Binding-site contacts:
Ligand atom O contacts residue ALA43 of chain 1.A at 3.5 Å.
Ligand atom C11 contacts residue LEU144 of chain 1.A at 3.9 Å (hydrophobic).
Ligand atom C8 contacts residue GLN92 of chain 1.A at 3.7 Å.
Ligand atom C3 contacts residue LEU22 of chain 1.A at 3.4 Å (hydrophobic).
Ligand atom C15 contacts residue VAL94 of chain 1.A at 3.3 Å (hydrophobic).
Ligand atom C7 contacts residue ALA43 of chain 1.A at 3.8 Å (hydrophobic).
Ligand atom C10 contacts residue LEU22 of chain 1.A at 3.8 Å (hydrophobic).
Ligand atom C10 contacts residue VAL94 of chain 1.A at 3.7 Å (hydrophobic).
Ligand atom N3 contacts residue VAL75 of chain 1.A at 3.6 Å.
Ligand atom C9 contacts residue LEU22 of chain 1.A at 3.8 Å (hydrophobic).
Ligand atom C1 contacts residue ASN142 of chain 1.A at 3.8 Å.
Ligand atom C4 contacts residue ASP158 of chain 1.A at 3.4 Å.
Ligand atom C contacts residue ASN142 of chain 1.A at 3.2 Å.
Ligand atom N4 contacts residue LEU22 of chain 1.A at 3.6 Å.
Ligand atom N3 contacts residue ALA43 of chain 1.A at 3.8 Å.
Ligand atom N4 contacts residue VAL94 of chain 1.A at 3.8 Å.
Ligand atom F1 contacts residue SER95 of chain 1.A at 3.1 Å.
Ligand atom C8 contacts residue VAL94 of chain 1.A at 3.8 Å (hydrophobic).
Ligand atom N3 contacts residue SER157 of chain 1.A at 3.0 Å (h-bond).
Ligand atom N4 contacts residue LEU144 of chain 1.A at 3.4 Å.
Ligand atom C2 contacts residue GLU141 of chain 1.A at 3.6 Å.
Ligand atom O contacts residue LEU93 of chain 1.A at 3.4 Å.
Ligand atom N3 contacts residue GLN92 of chain 1.A at 3.0 Å (h-bond).
Ligand atom N contacts residue ASN142 of chain 1.A at 2.8 Å (h-bond).
Ligand atom N2 contacts residue SER157 of chain 1.A at 3.8 Å.
Ligand atom O contacts residue VAL94 of chain 1.A at 2.8 Å (h-bond).
Ligand atom C contacts residue ASP158 of chain 1.A at 3.5 Å.
Ligand atom C8 contacts residue ALA43 of chain 1.A at 3.5 Å (hydrophobic).
Ligand atom C6 contacts residue VAL30 of chain 1.A at 3.6 Å (hydrophobic).
Ligand atom O contacts residue GLN92 of chain 1.A at 3.5 Å (h-bond).
Ligand atom C8 contacts residue SER157 of chain 1.A at 3.8 Å.
Ligand atom C10 contacts residue LEU144 of chain 1.A at 3.7 Å (hydrophobic).
Ligand atom C6 contacts residue SER157 of chain 1.A at 3.1 Å.
Ligand atom N2 contacts residue VAL30 of chain 1.A at 3.4 Å.
Ligand atom N contacts residue ASP158 of chain 1.A at 2.8 Å (salt-bridge).
Ligand atom C1 contacts residue GLU141 of chain 1.A at 3.8 Å.
Ligand atom C9 contacts residue LEU144 of chain 1.A at 3.4 Å (hydrophobic).
Ligand atom F1 contacts residue VAL94 of chain 1.A at 3.9 Å.
Ligand atom N5 contacts residue LEU144 of chain 1.A at 3.7 Å.
Ligand atom C7 contacts residue SER157 of chain 1.A at 3.8 Å.

Sequence of chain 1.A:
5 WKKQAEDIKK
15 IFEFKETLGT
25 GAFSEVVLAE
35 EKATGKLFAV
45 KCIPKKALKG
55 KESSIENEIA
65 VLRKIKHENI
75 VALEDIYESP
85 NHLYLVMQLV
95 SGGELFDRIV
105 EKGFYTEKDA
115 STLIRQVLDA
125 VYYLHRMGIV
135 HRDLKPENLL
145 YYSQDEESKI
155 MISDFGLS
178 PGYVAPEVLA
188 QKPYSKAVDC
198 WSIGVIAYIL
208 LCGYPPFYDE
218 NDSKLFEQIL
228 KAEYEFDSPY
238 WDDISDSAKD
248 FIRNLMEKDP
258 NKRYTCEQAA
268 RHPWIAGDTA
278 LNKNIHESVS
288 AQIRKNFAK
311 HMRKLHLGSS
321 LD

This protein binds this small molecule.
Small molecule (SMILES): NC(=O)c1cnc(N2CCC[C@H](N)C2)nc1Nc1cccc(C(F)(F)F)c1